This protein binds this small molecule.
Small molecule (SMILES): CC(=O)N[C@@H]1[C@@H](O)[C@H](O)[C@@H](CO)O[C@H]1O

Sequence of chain 2.B:
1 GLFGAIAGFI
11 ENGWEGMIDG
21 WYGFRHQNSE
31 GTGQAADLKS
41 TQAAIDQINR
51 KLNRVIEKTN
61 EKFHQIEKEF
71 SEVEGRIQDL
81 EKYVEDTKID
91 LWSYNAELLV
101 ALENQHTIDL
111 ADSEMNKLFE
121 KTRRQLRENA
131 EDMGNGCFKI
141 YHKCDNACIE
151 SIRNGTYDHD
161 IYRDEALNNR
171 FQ

Binding-site contacts:
Ligand atom O5 contacts residue ASN154 of chain 2.B at 2.4 Å (h-bond).
Ligand atom O7 contacts residue ASN154 of chain 2.B at 3.1 Å (h-bond).
Ligand atom C1 contacts residue SER151 of chain 2.B at 3.5 Å.
Ligand atom O6 contacts residue SER151 of chain 2.B at 4.5 Å.
Ligand atom C6 contacts residue GLU150 of chain 2.B at 4.0 Å.
Ligand atom C5 contacts residue SER151 of chain 2.B at 4.1 Å.
Ligand atom C5 contacts residue GLU150 of chain 2.B at 4.2 Å.
Ligand atom C7 contacts residue ASN154 of chain 2.B at 3.4 Å.
Ligand atom O5 contacts residue THR156 of chain 2.B at 4.3 Å.
Ligand atom C1 contacts residue THR156 of chain 2.B at 3.5 Å.
Ligand atom C6 contacts residue SER151 of chain 2.B at 4.1 Å.
Ligand atom N2 contacts residue ASN154 of chain 2.B at 2.9 Å (h-bond).
Ligand atom C4 contacts residue ASN154 of chain 2.B at 4.2 Å.
Ligand atom N2 contacts residue THR156 of chain 2.B at 4.1 Å.
Ligand atom O6 contacts residue ALA147 of chain 2.B at 3.5 Å (h-bond).
Ligand atom C1 contacts residue GLU150 of chain 2.B at 3.9 Å.
Ligand atom C3 contacts residue ASN154 of chain 2.B at 3.8 Å.
Ligand atom O5 contacts residue GLU150 of chain 2.B at 3.1 Å.
Ligand atom C2 contacts residue ASN154 of chain 2.B at 2.5 Å.
Ligand atom O5 contacts residue ALA147 of chain 2.B at 4.2 Å.
Ligand atom C6 contacts residue ALA147 of chain 2.B at 3.2 Å (hydrophobic).
Ligand atom C5 contacts residue ALA147 of chain 2.B at 4.2 Å (hydrophobic).
Ligand atom O5 contacts residue SER151 of chain 2.B at 3.2 Å (h-bond).
Ligand atom C5 contacts residue ASN154 of chain 2.B at 3.7 Å.
Ligand atom O6 contacts residue GLU150 of chain 2.B at 3.3 Å.
Ligand atom C1 contacts residue ASN154 of chain 2.B at 1.5 Å.
Ligand atom C2 contacts residue THR156 of chain 2.B at 4.3 Å.